The small molecule below binds the protein below.
Small molecule (SMILES): CCOC(=O)c1ccc(OCCCC2CCN(c3ccc(C)nn3)CC2)cc1

Binding-site contacts:
Ligand atom C13 contacts residue ILE108 of chain 15.B at 3.6 Å (hydrophobic).
Ligand atom C10 contacts residue PHE132 of chain 15.B at 3.7 Å (hydrophobic).
Ligand atom C16 contacts residue MET130 of chain 15.B at 3.8 Å (hydrophobic).
Ligand atom C21 contacts residue TYR203 of chain 15.B at 3.7 Å (hydrophobic).
Ligand atom C11 contacts residue PHE132 of chain 15.B at 3.5 Å (hydrophobic).
Ligand atom C3 contacts residue ALA24 of chain 15.D at 3.6 Å (hydrophobic).
Ligand atom C22 contacts residue PHE236 of chain 15.B at 3.3 Å (hydrophobic).
Ligand atom C9 contacts residue VAL194 of chain 15.B at 3.8 Å (hydrophobic).
Ligand atom C20 contacts residue PHE236 of chain 15.B at 3.4 Å (hydrophobic).
Ligand atom O23 contacts residue PHE236 of chain 15.B at 3.3 Å.
Ligand atom C3 contacts residue TYR157 of chain 15.B at 3.4 Å (hydrophobic).
Ligand atom C12 contacts residue PHE236 of chain 15.B at 3.7 Å (hydrophobic).
Ligand atom N6 contacts residue VAL194 of chain 15.B at 3.6 Å.
Ligand atom C4 contacts residue ALA24 of chain 15.D at 3.9 Å (hydrophobic).
Ligand atom C17 contacts residue MET130 of chain 15.B at 3.7 Å (hydrophobic).
Ligand atom C4 contacts residue TYR157 of chain 15.B at 3.5 Å (hydrophobic).
Ligand atom O24 contacts residue PHE236 of chain 15.B at 3.9 Å.
Ligand atom N4 contacts residue ILE192 of chain 15.B at 3.6 Å.
Ligand atom O15 contacts residue MET130 of chain 15.B at 3.8 Å.
Ligand atom N4 contacts residue LEU239 of chain 15.B at 3.6 Å.
Ligand atom N3 contacts residue ILE192 of chain 15.B at 3.7 Å.
Ligand atom C10 contacts residue ILE108 of chain 15.B at 3.5 Å (hydrophobic).
Ligand atom C22 contacts residue TYR110 of chain 15.B at 3.3 Å (hydrophobic).
Ligand atom C7 contacts residue VAL194 of chain 15.B at 3.6 Å (hydrophobic).
Ligand atom C8 contacts residue TYR157 of chain 15.B at 3.4 Å (hydrophobic).
Ligand atom O24 contacts residue TYR110 of chain 15.B at 3.3 Å.
Ligand atom C19 contacts residue TYR110 of chain 15.B at 3.8 Å (hydrophobic).
Ligand atom C1 contacts residue ILE181 of chain 15.B at 3.5 Å (hydrophobic).
Ligand atom C19 contacts residue PHE236 of chain 15.B at 3.6 Å (hydrophobic).
Ligand atom C8 contacts residue VAL194 of chain 15.B at 3.8 Å (hydrophobic).
Ligand atom N3 contacts residue LEU239 of chain 15.B at 3.8 Å.
Ligand atom C18 contacts residue TYR110 of chain 15.B at 3.8 Å (hydrophobic).
Ligand atom C7 contacts residue TYR157 of chain 15.B at 3.5 Å (hydrophobic).
Ligand atom C13 contacts residue PHE236 of chain 15.B at 3.8 Å (hydrophobic).
Ligand atom C7 contacts residue ILE25 of chain 15.D at 3.8 Å (hydrophobic).
Ligand atom O24 contacts residue THR109 of chain 15.B at 3.6 Å.
Ligand atom O23 contacts residue TYR110 of chain 15.B at 3.5 Å.
Ligand atom C25 contacts residue THR109 of chain 15.B at 3.2 Å.
Ligand atom C3 contacts residue PRO179 of chain 15.B at 3.6 Å (hydrophobic).
Ligand atom C1 contacts residue ILE155 of chain 15.B at 3.8 Å (hydrophobic).

Sequence of chain 15.B:
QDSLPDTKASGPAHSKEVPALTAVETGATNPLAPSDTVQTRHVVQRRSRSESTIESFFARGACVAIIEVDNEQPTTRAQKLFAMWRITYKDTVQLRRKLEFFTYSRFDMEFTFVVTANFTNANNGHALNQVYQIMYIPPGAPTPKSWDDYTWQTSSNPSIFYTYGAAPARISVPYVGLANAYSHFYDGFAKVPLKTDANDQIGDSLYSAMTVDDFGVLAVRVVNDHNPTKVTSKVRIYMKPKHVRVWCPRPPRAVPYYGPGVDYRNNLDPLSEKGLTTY

Sequence of chain 11.D:
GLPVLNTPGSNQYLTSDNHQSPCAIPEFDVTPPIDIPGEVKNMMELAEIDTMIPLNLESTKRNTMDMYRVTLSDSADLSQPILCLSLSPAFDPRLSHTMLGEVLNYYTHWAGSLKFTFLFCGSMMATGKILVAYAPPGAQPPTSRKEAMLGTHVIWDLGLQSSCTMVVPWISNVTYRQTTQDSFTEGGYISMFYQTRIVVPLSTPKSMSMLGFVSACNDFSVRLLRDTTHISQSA

Sequence of chain 15.D:
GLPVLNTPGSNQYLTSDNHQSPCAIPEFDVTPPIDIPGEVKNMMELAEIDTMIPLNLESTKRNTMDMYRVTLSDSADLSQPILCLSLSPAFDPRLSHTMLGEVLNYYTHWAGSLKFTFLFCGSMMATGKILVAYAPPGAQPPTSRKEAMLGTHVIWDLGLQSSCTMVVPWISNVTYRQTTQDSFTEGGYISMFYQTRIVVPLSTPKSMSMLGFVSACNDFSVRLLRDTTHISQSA